Binding-site contacts:
Ligand atom N2 contacts residue TRP138 of chain 54.E at 3.7 Å.
Ligand atom O5 contacts residue ASN120 of chain 54.E at 4.0 Å.
Ligand atom O7 contacts residue TRP138 of chain 54.E at 3.8 Å.
Ligand atom C2 contacts residue ASN120 of chain 54.E at 2.6 Å.
Ligand atom C3 contacts residue ASN120 of chain 54.E at 3.9 Å.
Ligand atom C2 contacts residue TRP138 of chain 54.E at 3.8 Å (hydrophobic).
Ligand atom O5 contacts residue ASN120 of chain 54.E at 2.4 Å (h-bond).
Ligand atom O4 contacts residue TRP138 of chain 54.E at 3.1 Å.
Ligand atom O3 contacts residue TRP138 of chain 54.E at 3.5 Å.
Ligand atom C8 contacts residue GLY119 of chain 54.E at 3.9 Å.
Ligand atom C3 contacts residue TRP138 of chain 54.E at 2.9 Å (hydrophobic).
Ligand atom C8 contacts residue TRP138 of chain 54.E at 4.0 Å (hydrophobic).
Ligand atom C7 contacts residue TRP138 of chain 54.E at 4.3 Å (hydrophobic).
Ligand atom C8 contacts residue ASN120 of chain 54.E at 4.1 Å.
Ligand atom N2 contacts residue ASN120 of chain 54.E at 3.0 Å (h-bond).
Ligand atom C5 contacts residue ASN120 of chain 54.E at 3.6 Å.
Ligand atom O5 contacts residue TRP138 of chain 54.E at 4.3 Å.
Ligand atom C5 contacts residue TRP138 of chain 54.E at 3.5 Å (hydrophobic).
Ligand atom C7 contacts residue ASN120 of chain 54.E at 3.8 Å.
Ligand atom C1 contacts residue TRP138 of chain 54.E at 3.9 Å (hydrophobic).
Ligand atom O7 contacts residue ASN120 of chain 54.E at 4.4 Å.
Ligand atom C5 contacts residue ASN120 of chain 54.E at 3.9 Å.
Ligand atom C6 contacts residue ASN120 of chain 54.E at 3.0 Å.
Ligand atom C1 contacts residue ASN120 of chain 54.E at 1.4 Å.
Ligand atom C4 contacts residue TRP138 of chain 54.E at 3.3 Å (hydrophobic).
Ligand atom C4 contacts residue ASN120 of chain 54.E at 4.2 Å.

Sequence of chain 54.E:
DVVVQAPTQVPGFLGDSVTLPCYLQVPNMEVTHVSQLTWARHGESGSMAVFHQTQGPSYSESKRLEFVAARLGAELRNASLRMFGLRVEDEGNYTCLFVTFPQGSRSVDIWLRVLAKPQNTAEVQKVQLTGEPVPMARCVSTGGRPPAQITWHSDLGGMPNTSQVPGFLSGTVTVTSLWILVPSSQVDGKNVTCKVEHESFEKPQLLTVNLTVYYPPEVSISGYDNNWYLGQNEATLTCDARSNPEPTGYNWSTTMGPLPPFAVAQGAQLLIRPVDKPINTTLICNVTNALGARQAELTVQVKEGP

This protein binds this small molecule.
Small molecule (SMILES): CC(=O)N[C@H]1[C@H](O[C@H]2[C@H](O)[C@@H](NC(C)=O)CO[C@@H]2CO[C@@H]2O[C@@H](C)[C@@H](O)[C@@H](O)[C@@H]2O)O[C@H](CO)[C@@H](O[C@@H]2O[C@H](CO)[C@@H](O)[C@H](O[C@@H]3O[C@H](CO)[C@@H](O)[C@H](O)[C@@H]3O)[C@@H]2O)[C@@H]1O